A protein and the small-molecule ligand that binds it are described below.
Small molecule (SMILES): Cc1cc(C)c2cc1C(=O)NCCCNC(=O)CCSc1cc-2nc(N)n1

Sequence of chain 1.B:
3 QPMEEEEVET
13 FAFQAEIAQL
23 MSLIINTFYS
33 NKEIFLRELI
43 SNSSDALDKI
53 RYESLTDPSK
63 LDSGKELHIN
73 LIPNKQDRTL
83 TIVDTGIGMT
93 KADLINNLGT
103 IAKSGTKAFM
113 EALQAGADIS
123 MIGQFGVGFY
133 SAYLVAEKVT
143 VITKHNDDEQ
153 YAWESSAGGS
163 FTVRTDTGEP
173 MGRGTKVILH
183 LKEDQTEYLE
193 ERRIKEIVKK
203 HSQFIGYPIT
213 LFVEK

Binding-site contacts:
Ligand atom N18 contacts residue THR177 of chain 1.B at 3.8 Å.
Ligand atom C13 contacts residue MET91 of chain 1.B at 3.6 Å (hydrophobic).
Ligand atom C8 contacts residue PHE131 of chain 1.B at 3.5 Å (hydrophobic).
Ligand atom C1 contacts residue ASN44 of chain 1.B at 4.1 Å.
Ligand atom C2 contacts residue PHE131 of chain 1.B at 4.0 Å (hydrophobic).
Ligand atom C26 contacts residue GLY90 of chain 1.B at 3.6 Å.
Ligand atom C4 contacts residue PHE131 of chain 1.B at 3.6 Å (hydrophobic).
Ligand atom N15 contacts residue ALA48 of chain 1.B at 3.5 Å.
Ligand atom C3 contacts residue LEU100 of chain 1.B at 3.6 Å (hydrophobic).
Ligand atom C12 contacts residue MET91 of chain 1.B at 4.0 Å (hydrophobic).
Ligand atom C21 contacts residue LYS51 of chain 1.B at 4.0 Å.
Ligand atom C14 contacts residue MET91 of chain 1.B at 4.1 Å (hydrophobic).
Ligand atom S27 contacts residue THR177 of chain 1.B at 4.1 Å.
Ligand atom C16 contacts residue ASP86 of chain 1.B at 3.9 Å.
Ligand atom N10 contacts residue ASN99 of chain 1.B at 4.0 Å.
Ligand atom C26 contacts residue ILE89 of chain 1.B at 3.8 Å (hydrophobic).
Ligand atom S27 contacts residue GLY90 of chain 1.B at 3.4 Å (h-bond).
Ligand atom S27 contacts residue MET91 of chain 1.B at 3.9 Å.
Ligand atom N18 contacts residue SER45 of chain 1.B at 3.6 Å (h-bond).
Ligand atom C16 contacts residue THR177 of chain 1.B at 3.9 Å.
Ligand atom C14 contacts residue ALA48 of chain 1.B at 3.9 Å (hydrophobic).
Ligand atom C23 contacts residue LYS51 of chain 1.B at 3.7 Å.
Ligand atom C2 contacts residue LEU100 of chain 1.B at 4.0 Å (hydrophobic).
Ligand atom C14 contacts residue THR177 of chain 1.B at 3.9 Å.
Ligand atom C4 contacts residue LEU100 of chain 1.B at 3.8 Å (hydrophobic).
Ligand atom C11 contacts residue LEU100 of chain 1.B at 4.0 Å (hydrophobic).
Ligand atom S27 contacts residue ILE89 of chain 1.B at 3.8 Å.
Ligand atom C8 contacts residue ASN99 of chain 1.B at 3.5 Å.
Ligand atom S27 contacts residue ALA48 of chain 1.B at 3.7 Å.
Ligand atom C26 contacts residue MET91 of chain 1.B at 3.8 Å (hydrophobic).
Ligand atom C3 contacts residue PHE131 of chain 1.B at 3.4 Å (hydrophobic).
Ligand atom C20 contacts residue ASN99 of chain 1.B at 3.6 Å.
Ligand atom C19 contacts residue ASN99 of chain 1.B at 3.5 Å.
Ligand atom O9 contacts residue GLY128 of chain 1.B at 3.8 Å.
Ligand atom O25 contacts residue LYS51 of chain 1.B at 2.9 Å (salt-bridge).
Ligand atom N18 contacts residue ASP86 of chain 1.B at 2.8 Å (salt-bridge).
Ligand atom N17 contacts residue ASN44 of chain 1.B at 3.8 Å.
Ligand atom N18 contacts residue ASN44 of chain 1.B at 4.0 Å.
Ligand atom N15 contacts residue THR177 of chain 1.B at 3.5 Å (h-bond).
Ligand atom C11 contacts residue PHE131 of chain 1.B at 3.6 Å (hydrophobic).